Binding-site contacts:
Ligand atom C8 contacts residue TYR170 of chain 1.A at 3.9 Å (hydrophobic).
Ligand atom C5 contacts residue TYR170 of chain 1.A at 4.2 Å (hydrophobic).
Ligand atom C3 contacts residue TYR170 of chain 1.A at 4.0 Å (hydrophobic).
Ligand atom C8 contacts residue ASP325 of chain 1.A at 4.4 Å.
Ligand atom C5 contacts residue ASN153 of chain 1.A at 3.6 Å.
Ligand atom C1 contacts residue TYR170 of chain 1.A at 3.9 Å (hydrophobic).
Ligand atom C7 contacts residue VAL139 of chain 1.A at 4.5 Å (hydrophobic).
Ligand atom C8 contacts residue VAL139 of chain 1.A at 3.8 Å (hydrophobic).
Ligand atom C1 contacts residue ASN153 of chain 1.A at 1.4 Å.
Ligand atom N2 contacts residue TYR170 of chain 1.A at 4.4 Å.
Ligand atom O4 contacts residue TYR170 of chain 1.A at 4.3 Å.
Ligand atom O6 contacts residue TYR170 of chain 1.A at 4.4 Å.
Ligand atom O5 contacts residue ASN153 of chain 1.A at 2.4 Å (h-bond).
Ligand atom C7 contacts residue TYR170 of chain 1.A at 4.1 Å (hydrophobic).
Ligand atom N2 contacts residue ASP325 of chain 1.A at 3.9 Å.
Ligand atom C3 contacts residue ASN153 of chain 1.A at 3.6 Å.
Ligand atom O7 contacts residue ASN153 of chain 1.A at 3.3 Å (h-bond).
Ligand atom O7 contacts residue TYR170 of chain 1.A at 4.0 Å.
Ligand atom C7 contacts residue ASN141 of chain 1.A at 4.3 Å.
Ligand atom C3 contacts residue ASP325 of chain 1.A at 4.2 Å.
Ligand atom O3 contacts residue TYR170 of chain 1.A at 4.4 Å.
Ligand atom O7 contacts residue ASN141 of chain 1.A at 3.8 Å.
Ligand atom O5 contacts residue TYR170 of chain 1.A at 4.5 Å.
Ligand atom C8 contacts residue ASN153 of chain 1.A at 4.3 Å.
Ligand atom N2 contacts residue ASN153 of chain 1.A at 2.8 Å (h-bond).
Ligand atom C2 contacts residue TYR170 of chain 1.A at 4.5 Å (hydrophobic).
Ligand atom C8 contacts residue LEU172 of chain 1.A at 4.1 Å (hydrophobic).
Ligand atom C7 contacts residue ASN153 of chain 1.A at 3.2 Å.
Ligand atom O7 contacts residue VAL139 of chain 1.A at 4.4 Å.
Ligand atom C2 contacts residue ASN153 of chain 1.A at 2.4 Å.
Ligand atom C4 contacts residue ASN153 of chain 1.A at 4.2 Å.
Ligand atom O3 contacts residue ASP325 of chain 1.A at 4.2 Å.

Sequence of chain 1.A:
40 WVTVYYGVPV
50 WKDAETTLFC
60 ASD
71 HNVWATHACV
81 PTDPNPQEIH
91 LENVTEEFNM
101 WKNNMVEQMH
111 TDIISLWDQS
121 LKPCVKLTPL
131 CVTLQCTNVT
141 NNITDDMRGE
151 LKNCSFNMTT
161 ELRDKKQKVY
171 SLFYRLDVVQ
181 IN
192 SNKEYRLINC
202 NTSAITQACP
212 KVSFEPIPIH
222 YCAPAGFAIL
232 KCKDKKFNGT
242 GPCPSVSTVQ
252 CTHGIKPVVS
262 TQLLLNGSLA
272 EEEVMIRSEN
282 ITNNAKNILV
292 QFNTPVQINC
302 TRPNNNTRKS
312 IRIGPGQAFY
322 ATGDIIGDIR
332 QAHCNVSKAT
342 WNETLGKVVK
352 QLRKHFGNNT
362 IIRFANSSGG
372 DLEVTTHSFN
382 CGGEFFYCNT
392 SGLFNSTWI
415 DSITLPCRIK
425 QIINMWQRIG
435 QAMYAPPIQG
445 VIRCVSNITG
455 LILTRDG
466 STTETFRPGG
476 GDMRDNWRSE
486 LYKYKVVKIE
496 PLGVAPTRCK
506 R

The small molecule below binds the protein below.
Small molecule (SMILES): CC(=O)N[C@H]1[C@H](O[C@H]2[C@H](O)[C@@H](NC(C)=O)CO[C@@H]2CO)O[C@H](CO)[C@@H](O)[C@@H]1O